A protein and the small-molecule ligand that binds it are described below.
Small molecule (SMILES): CC(=O)N[C@H]1[C@H](O[C@H]2[C@H](O)[C@@H](NC(C)=O)CO[C@@H]2CO)O[C@H](CO)[C@@H](O)[C@@H]1O

Sequence of chain 6.A:
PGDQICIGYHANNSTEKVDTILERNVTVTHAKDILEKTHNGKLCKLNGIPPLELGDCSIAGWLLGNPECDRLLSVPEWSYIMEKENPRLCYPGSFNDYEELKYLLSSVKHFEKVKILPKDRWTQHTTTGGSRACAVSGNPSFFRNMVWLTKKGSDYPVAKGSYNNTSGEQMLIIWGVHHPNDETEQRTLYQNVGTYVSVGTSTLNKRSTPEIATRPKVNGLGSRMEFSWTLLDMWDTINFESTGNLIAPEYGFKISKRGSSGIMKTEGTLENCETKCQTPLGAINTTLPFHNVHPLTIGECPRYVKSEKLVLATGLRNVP

Binding-site contacts:
Ligand atom C1 contacts residue TRP237 of chain 6.A at 4.2 Å (hydrophobic).
Ligand atom C7 contacts residue THR239 of chain 6.A at 4.0 Å.
Ligand atom O6 contacts residue TRP237 of chain 6.A at 3.9 Å.
Ligand atom C1 contacts residue ASN166 of chain 6.A at 1.4 Å.
Ligand atom C8 contacts residue TRP237 of chain 6.A at 3.6 Å (hydrophobic).
Ligand atom O6 contacts residue THR168 of chain 6.A at 3.8 Å.
Ligand atom C3 contacts residue ASN166 of chain 6.A at 3.6 Å.
Ligand atom C5 contacts residue ASN166 of chain 6.A at 3.6 Å.
Ligand atom C4 contacts residue ASN166 of chain 6.A at 4.1 Å.
Ligand atom N2 contacts residue THR239 of chain 6.A at 4.0 Å.
Ligand atom C7 contacts residue ASN166 of chain 6.A at 3.2 Å.
Ligand atom N2 contacts residue ASN166 of chain 6.A at 2.7 Å (h-bond).
Ligand atom C2 contacts residue ASN166 of chain 6.A at 2.2 Å.
Ligand atom C6 contacts residue TRP237 of chain 6.A at 4.4 Å (hydrophobic).
Ligand atom O7 contacts residue THR239 of chain 6.A at 3.7 Å.
Ligand atom O7 contacts residue ASN166 of chain 6.A at 3.1 Å (h-bond).
Ligand atom O5 contacts residue ASN166 of chain 6.A at 2.4 Å (h-bond).